Sequence of chain 35.A:
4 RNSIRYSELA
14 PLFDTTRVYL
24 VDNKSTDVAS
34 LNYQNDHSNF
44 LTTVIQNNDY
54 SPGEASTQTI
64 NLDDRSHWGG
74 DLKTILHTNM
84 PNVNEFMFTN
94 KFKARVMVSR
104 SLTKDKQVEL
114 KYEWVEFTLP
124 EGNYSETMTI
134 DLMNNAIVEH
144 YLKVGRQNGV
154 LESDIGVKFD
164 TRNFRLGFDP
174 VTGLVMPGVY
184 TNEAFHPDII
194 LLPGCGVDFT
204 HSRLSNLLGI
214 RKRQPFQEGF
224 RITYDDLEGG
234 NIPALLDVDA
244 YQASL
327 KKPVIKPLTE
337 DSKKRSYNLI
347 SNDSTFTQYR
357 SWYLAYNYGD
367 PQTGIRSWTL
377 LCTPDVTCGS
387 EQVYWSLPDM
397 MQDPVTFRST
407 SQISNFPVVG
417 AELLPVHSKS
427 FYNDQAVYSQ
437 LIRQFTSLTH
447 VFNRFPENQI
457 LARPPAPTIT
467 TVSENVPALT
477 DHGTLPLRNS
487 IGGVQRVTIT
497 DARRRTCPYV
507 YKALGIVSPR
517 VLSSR

A small-molecule ligand and the protein it binds are described below.
Small molecule (SMILES): CCCCCCCCCCCC[N+](C)(C)CCCS(=O)(=O)O

Binding-site contacts:
Ligand atom O2S contacts residue ARG224 of chain 35.A at 4.5 Å.
Ligand atom C13 contacts residue C151 of chain 35.D at 4.5 Å.
Ligand atom O3S contacts residue ARG224 of chain 35.A at 2.9 Å (salt-bridge).
Ligand atom C2 contacts residue TRP374 of chain 35.A at 4.1 Å (hydrophobic).
Ligand atom S1 contacts residue GLY222 of chain 35.A at 3.0 Å (h-bond).
Ligand atom S1 contacts residue ARG224 of chain 35.A at 4.3 Å.
Ligand atom C6 contacts residue C151 of chain 35.D at 4.2 Å.
Ligand atom O1S contacts residue GLY222 of chain 35.A at 2.3 Å (h-bond).
Ligand atom C12 contacts residue C151 of chain 35.D at 3.4 Å.
Ligand atom C9 contacts residue C151 of chain 35.D at 3.4 Å.
Ligand atom O3S contacts residue GLY222 of chain 35.A at 2.9 Å (h-bond).
Ligand atom C16 contacts residue ASP229 of chain 35.A at 4.3 Å.
Ligand atom C8 contacts residue C151 of chain 35.D at 3.7 Å.
Ligand atom S1 contacts residue TRP374 of chain 35.A at 4.0 Å.
Ligand atom O3S contacts residue PHE223 of chain 35.A at 3.9 Å.
Ligand atom O1S contacts residue TRP374 of chain 35.A at 4.3 Å.
Ligand atom C10 contacts residue C151 of chain 35.D at 3.4 Å.
Ligand atom C7 contacts residue C151 of chain 35.D at 3.4 Å.
Ligand atom C1 contacts residue TRP374 of chain 35.A at 3.6 Å (hydrophobic).
Ligand atom C3 contacts residue TRP374 of chain 35.A at 4.3 Å (hydrophobic).
Ligand atom O3S contacts residue TRP374 of chain 35.A at 3.3 Å.
Ligand atom O1S contacts residue PHE223 of chain 35.A at 4.5 Å.
Ligand atom S1 contacts residue LYS215 of chain 35.A at 4.1 Å.
Ligand atom C11 contacts residue C151 of chain 35.D at 3.5 Å.
Ligand atom O2S contacts residue GLY222 of chain 35.A at 3.3 Å (h-bond).
Ligand atom C5 contacts residue C151 of chain 35.D at 4.0 Å.
Ligand atom O1S contacts residue LYS215 of chain 35.A at 2.7 Å (salt-bridge).